A small-molecule ligand and the protein it binds are described below.
Small molecule (SMILES): Nc1ncnc2c1ncn2[C@H]1C[C@H](O)[C@@H](CO[P](=O)(O)O[P](=O)(O)OP(=O)(O)O)O1

Sequence of chain 1.A:
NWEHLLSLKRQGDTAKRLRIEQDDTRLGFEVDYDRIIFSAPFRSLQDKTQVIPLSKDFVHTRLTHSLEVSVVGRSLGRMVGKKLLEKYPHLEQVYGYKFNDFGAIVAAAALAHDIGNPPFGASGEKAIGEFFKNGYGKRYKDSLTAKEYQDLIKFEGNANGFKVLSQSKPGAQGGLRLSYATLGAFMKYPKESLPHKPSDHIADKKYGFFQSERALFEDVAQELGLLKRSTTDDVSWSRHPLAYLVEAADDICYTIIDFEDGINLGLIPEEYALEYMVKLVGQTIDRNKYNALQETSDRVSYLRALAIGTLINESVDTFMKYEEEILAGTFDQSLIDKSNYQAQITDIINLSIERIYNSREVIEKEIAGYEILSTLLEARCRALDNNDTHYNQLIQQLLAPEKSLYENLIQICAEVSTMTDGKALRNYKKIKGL

Sequence of chain 1.B:
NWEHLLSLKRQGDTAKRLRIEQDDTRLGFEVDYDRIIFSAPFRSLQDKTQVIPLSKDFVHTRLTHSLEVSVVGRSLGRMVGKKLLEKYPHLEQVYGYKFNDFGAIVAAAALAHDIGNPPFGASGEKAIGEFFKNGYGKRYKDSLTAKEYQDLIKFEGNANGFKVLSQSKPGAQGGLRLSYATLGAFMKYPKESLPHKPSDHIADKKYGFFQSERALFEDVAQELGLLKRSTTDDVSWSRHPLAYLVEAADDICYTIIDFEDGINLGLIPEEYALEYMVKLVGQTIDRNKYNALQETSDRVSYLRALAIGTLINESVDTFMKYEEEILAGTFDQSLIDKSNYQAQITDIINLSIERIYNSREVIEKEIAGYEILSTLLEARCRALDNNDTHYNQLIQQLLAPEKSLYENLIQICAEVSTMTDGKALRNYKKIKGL

Binding-site contacts:
Ligand atom N3 contacts residue VAL96 of chain 1.B at 3.8 Å.
Ligand atom N1 contacts residue ILE337 of chain 1.B at 3.7 Å.
Ligand atom O1A contacts residue VAL55 of chain 1.A at 4.0 Å.
Ligand atom PB contacts residue MG1 of chain 1.J at 3.2 Å.
Ligand atom O2G contacts residue ARG59 of chain 1.A at 3.7 Å.
Ligand atom C2 contacts residue ARG50 of chain 1.A at 3.7 Å.
Ligand atom C4 contacts residue ARG50 of chain 1.A at 3.3 Å.
Ligand atom C2 contacts residue ASP58 of chain 1.A at 3.9 Å.
Ligand atom N7 contacts residue GLY334 of chain 1.B at 3.7 Å.
Ligand atom O1G contacts residue MG1 of chain 1.J at 2.2 Å.
Ligand atom N9 contacts residue ARG50 of chain 1.A at 3.7 Å.
Ligand atom C6 contacts residue ARG50 of chain 1.A at 3.8 Å.
Ligand atom N3 contacts residue ARG50 of chain 1.A at 3.4 Å (salt-bridge).
Ligand atom O4' contacts residue PHE62 of chain 1.A at 3.9 Å.
Ligand atom C8 contacts residue ALA330 of chain 1.B at 3.9 Å (hydrophobic).
Ligand atom O1B contacts residue ALA330 of chain 1.B at 3.8 Å.
Ligand atom PA contacts residue MG1 of chain 1.J at 3.6 Å.
Ligand atom O4' contacts residue ARG50 of chain 1.A at 3.6 Å (salt-bridge).
Ligand atom PG contacts residue MG1 of chain 1.J at 3.2 Å.
Ligand atom O3' contacts residue ARG329 of chain 1.B at 3.1 Å (salt-bridge).
Ligand atom O1A contacts residue ARG59 of chain 1.A at 2.9 Å (salt-bridge).
Ligand atom C5 contacts residue ARG50 of chain 1.A at 3.6 Å.
Ligand atom O2A contacts residue ARG50 of chain 1.A at 2.7 Å (salt-bridge).
Ligand atom C6 contacts residue ILE337 of chain 1.B at 3.7 Å (hydrophobic).
Ligand atom O5' contacts residue ARG50 of chain 1.A at 3.3 Å (salt-bridge).
Ligand atom O4' contacts residue ASP58 of chain 1.A at 3.9 Å.
Ligand atom N3 contacts residue ASP58 of chain 1.A at 3.9 Å.
Ligand atom O2A contacts residue MG1 of chain 1.J at 2.8 Å.
Ligand atom C1' contacts residue PHE62 of chain 1.A at 3.8 Å (hydrophobic).
Ligand atom O3B contacts residue MG1 of chain 1.J at 3.0 Å.
Ligand atom PA contacts residue ARG50 of chain 1.A at 3.8 Å.
Ligand atom O3A contacts residue MG1 of chain 1.J at 3.0 Å.
Ligand atom O2B contacts residue ALA330 of chain 1.B at 3.8 Å.
Ligand atom C3' contacts residue ALA330 of chain 1.B at 3.8 Å (hydrophobic).
Ligand atom O2B contacts residue MG1 of chain 1.J at 2.8 Å.
Ligand atom O3' contacts residue ALA330 of chain 1.B at 3.4 Å.
Ligand atom C5' contacts residue ARG50 of chain 1.A at 3.9 Å.
Ligand atom N1 contacts residue ARG50 of chain 1.A at 3.8 Å.
Ligand atom N1 contacts residue SER100 of chain 1.B at 3.1 Å (h-bond).
Ligand atom C2 contacts residue SER100 of chain 1.B at 3.6 Å.